Binding-site contacts:
Ligand atom C3 contacts residue ASN141 of chain 1.G at 3.9 Å.
Ligand atom C4 contacts residue ASN141 of chain 1.G at 4.3 Å.
Ligand atom C5 contacts residue ASN141 of chain 1.G at 3.5 Å.
Ligand atom O6 contacts residue TYR321 of chain 1.A at 4.0 Å.
Ligand atom O6 contacts residue ASN141 of chain 1.G at 4.2 Å.
Ligand atom C2 contacts residue PHE140 of chain 1.G at 3.9 Å (hydrophobic).
Ligand atom C8 contacts residue PHE140 of chain 1.G at 3.3 Å (hydrophobic).
Ligand atom C1 contacts residue ASN141 of chain 1.G at 1.5 Å.
Ligand atom O5 contacts residue ASN141 of chain 1.G at 2.3 Å (h-bond).
Ligand atom C2 contacts residue ASN141 of chain 1.G at 2.6 Å.
Ligand atom O7 contacts residue PHE140 of chain 1.G at 3.5 Å.
Ligand atom C7 contacts residue PHE140 of chain 1.G at 3.5 Å (hydrophobic).
Ligand atom C1 contacts residue PHE140 of chain 1.G at 4.3 Å (hydrophobic).
Ligand atom N2 contacts residue ASN141 of chain 1.G at 3.1 Å (h-bond).
Ligand atom C7 contacts residue ASN141 of chain 1.G at 4.2 Å.
Ligand atom N2 contacts residue PHE140 of chain 1.G at 3.8 Å.
Ligand atom O6 contacts residue ILE438 of chain 1.A at 3.8 Å.
Ligand atom C6 contacts residue TYR321 of chain 1.A at 4.4 Å (hydrophobic).

Sequence of chain 1.G:
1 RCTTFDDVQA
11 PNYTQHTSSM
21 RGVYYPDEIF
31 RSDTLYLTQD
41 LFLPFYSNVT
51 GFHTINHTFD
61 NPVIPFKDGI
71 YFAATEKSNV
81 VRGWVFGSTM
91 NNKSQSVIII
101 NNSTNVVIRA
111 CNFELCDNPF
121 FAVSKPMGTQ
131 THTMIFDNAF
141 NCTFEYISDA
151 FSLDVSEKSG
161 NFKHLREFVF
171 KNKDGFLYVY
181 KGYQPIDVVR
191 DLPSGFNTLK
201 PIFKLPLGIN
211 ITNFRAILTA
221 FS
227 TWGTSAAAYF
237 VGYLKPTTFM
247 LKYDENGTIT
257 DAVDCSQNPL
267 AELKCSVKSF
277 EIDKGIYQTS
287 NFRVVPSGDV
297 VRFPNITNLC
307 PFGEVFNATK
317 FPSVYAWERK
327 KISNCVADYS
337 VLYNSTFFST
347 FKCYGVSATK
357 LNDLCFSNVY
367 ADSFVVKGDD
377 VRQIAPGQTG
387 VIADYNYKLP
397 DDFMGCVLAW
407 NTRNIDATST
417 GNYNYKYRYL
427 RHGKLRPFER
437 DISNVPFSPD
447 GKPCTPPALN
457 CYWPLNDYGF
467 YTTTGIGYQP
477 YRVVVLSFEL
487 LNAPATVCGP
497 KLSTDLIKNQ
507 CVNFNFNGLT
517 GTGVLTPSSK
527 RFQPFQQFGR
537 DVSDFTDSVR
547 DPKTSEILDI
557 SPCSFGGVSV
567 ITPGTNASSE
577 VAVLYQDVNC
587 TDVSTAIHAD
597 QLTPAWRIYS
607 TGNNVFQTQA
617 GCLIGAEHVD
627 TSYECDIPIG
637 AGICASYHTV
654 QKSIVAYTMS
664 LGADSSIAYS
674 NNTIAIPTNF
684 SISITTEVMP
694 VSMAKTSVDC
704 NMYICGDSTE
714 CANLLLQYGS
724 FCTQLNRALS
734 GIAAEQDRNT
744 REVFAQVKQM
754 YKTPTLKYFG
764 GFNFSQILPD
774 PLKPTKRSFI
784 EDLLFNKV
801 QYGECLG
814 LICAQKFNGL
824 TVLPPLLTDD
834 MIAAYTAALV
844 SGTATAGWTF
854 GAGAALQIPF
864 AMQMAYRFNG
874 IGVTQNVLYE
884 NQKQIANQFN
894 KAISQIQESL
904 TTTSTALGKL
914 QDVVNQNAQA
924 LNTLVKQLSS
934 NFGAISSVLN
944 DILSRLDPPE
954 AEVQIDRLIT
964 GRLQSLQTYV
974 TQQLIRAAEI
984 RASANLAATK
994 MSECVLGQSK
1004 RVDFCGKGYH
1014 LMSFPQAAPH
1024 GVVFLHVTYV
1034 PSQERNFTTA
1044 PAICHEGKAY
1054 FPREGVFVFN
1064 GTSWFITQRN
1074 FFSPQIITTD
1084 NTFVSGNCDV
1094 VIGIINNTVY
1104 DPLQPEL

The small molecule below binds the protein below.
Small molecule (SMILES): CC(=O)N[C@@H]1[C@@H](O)[C@H](O)[C@@H](CO)O[C@H]1O

Sequence of chain 1.A:
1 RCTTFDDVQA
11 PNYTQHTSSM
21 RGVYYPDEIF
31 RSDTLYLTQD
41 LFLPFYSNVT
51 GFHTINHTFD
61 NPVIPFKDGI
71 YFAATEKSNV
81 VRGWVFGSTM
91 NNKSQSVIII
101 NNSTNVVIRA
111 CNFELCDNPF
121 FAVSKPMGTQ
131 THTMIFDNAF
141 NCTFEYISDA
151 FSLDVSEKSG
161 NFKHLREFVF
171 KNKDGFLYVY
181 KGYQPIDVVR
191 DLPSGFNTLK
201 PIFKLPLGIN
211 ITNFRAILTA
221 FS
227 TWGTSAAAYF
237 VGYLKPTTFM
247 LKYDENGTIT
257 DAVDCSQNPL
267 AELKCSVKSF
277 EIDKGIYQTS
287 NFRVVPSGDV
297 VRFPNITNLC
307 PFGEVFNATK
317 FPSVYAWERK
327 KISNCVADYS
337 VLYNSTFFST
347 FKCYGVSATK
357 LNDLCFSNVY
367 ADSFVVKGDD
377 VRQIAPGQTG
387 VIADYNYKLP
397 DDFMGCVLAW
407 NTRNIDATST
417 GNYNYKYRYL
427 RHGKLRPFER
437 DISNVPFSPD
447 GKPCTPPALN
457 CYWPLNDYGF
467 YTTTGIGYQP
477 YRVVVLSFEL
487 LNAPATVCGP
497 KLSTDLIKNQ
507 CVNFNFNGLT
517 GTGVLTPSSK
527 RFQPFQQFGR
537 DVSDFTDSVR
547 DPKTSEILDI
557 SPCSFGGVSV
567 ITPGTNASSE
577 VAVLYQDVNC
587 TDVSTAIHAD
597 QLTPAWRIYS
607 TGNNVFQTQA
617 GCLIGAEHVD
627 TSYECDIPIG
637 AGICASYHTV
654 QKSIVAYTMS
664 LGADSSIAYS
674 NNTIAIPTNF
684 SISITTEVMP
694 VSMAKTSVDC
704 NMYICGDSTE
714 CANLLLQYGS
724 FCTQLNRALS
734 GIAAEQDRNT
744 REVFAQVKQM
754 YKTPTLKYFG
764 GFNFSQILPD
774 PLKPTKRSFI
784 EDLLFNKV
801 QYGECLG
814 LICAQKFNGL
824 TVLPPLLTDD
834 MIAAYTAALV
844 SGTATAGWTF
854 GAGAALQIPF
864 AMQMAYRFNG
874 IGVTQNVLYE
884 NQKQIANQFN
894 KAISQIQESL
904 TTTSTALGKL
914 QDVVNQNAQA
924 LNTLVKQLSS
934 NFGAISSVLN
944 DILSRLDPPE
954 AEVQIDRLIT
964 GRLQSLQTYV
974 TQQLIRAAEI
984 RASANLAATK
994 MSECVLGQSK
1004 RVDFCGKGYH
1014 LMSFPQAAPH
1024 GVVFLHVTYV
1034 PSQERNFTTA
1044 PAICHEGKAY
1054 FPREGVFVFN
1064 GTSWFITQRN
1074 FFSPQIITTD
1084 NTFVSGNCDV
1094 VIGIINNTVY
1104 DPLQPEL